The small molecule below binds the protein below.
Small molecule (SMILES): Nc1ncnc2c1ncn2[C@@H]1O[C@H](CO[P](=O)(O)O[P](=O)(O)NP(=O)(O)O)[C@@H](O)[C@H]1O

Binding-site contacts:
Ligand atom O3G contacts residue VAL23 of chain 1.A at 3.6 Å.
Ligand atom N3 contacts residue MET146 of chain 1.A at 3.2 Å (h-bond).
Ligand atom N1 contacts residue ALA40 of chain 1.A at 3.7 Å.
Ligand atom C5' contacts residue SER21 of chain 1.A at 3.5 Å.
Ligand atom O1G contacts residue VAL23 of chain 1.A at 2.0 Å.
Ligand atom N3B contacts residue GLY22 of chain 1.A at 3.3 Å.
Ligand atom N6 contacts residue ILE77 of chain 1.A at 3.1 Å.
Ligand atom O2G contacts residue ASP161 of chain 1.A at 2.9 Å (salt-bridge).
Ligand atom C3' contacts residue ILE160 of chain 1.A at 3.7 Å (hydrophobic).
Ligand atom O2B contacts residue GLY22 of chain 1.A at 3.3 Å.
Ligand atom C4' contacts residue GLY20 of chain 1.A at 3.7 Å.
Ligand atom O4' contacts residue GLY20 of chain 1.A at 3.4 Å.
Ligand atom O2' contacts residue LEU19 of chain 1.A at 3.5 Å (h-bond).
Ligand atom C4' contacts residue SER21 of chain 1.A at 3.5 Å.
Ligand atom N1 contacts residue VAL96 of chain 1.A at 3.1 Å (h-bond).
Ligand atom PG contacts residue VAL23 of chain 1.A at 3.3 Å.
Ligand atom O5' contacts residue VAL27 of chain 1.A at 3.6 Å.
Ligand atom N6 contacts residue GLU94 of chain 1.A at 2.7 Å (salt-bridge).
Ligand atom O2B contacts residue VAL23 of chain 1.A at 2.9 Å (h-bond).
Ligand atom O3' contacts residue GLU143 of chain 1.A at 3.6 Å.
Ligand atom C2' contacts residue ILE160 of chain 1.A at 3.7 Å (hydrophobic).
Ligand atom C6 contacts residue ALA40 of chain 1.A at 3.7 Å (hydrophobic).
Ligand atom O3A contacts residue LYS42 of chain 1.A at 3.3 Å (salt-bridge).
Ligand atom O4' contacts residue VAL27 of chain 1.A at 3.3 Å.
Ligand atom C2 contacts residue MET146 of chain 1.A at 3.6 Å (hydrophobic).
Ligand atom O1A contacts residue LYS42 of chain 1.A at 2.7 Å (salt-bridge).
Ligand atom O2G contacts residue ASP139 of chain 1.A at 3.5 Å (salt-bridge).
Ligand atom O2' contacts residue GLU100 of chain 1.A at 2.7 Å (salt-bridge).
Ligand atom C4 contacts residue MET146 of chain 1.A at 3.4 Å (hydrophobic).
Ligand atom C8 contacts residue ILE160 of chain 1.A at 3.7 Å (hydrophobic).
Ligand atom C6 contacts residue GLU94 of chain 1.A at 3.7 Å.
Ligand atom PA contacts residue LYS42 of chain 1.A at 3.6 Å.
Ligand atom O2A contacts residue ASP161 of chain 1.A at 3.0 Å.
Ligand atom O1A contacts residue ASP161 of chain 1.A at 3.6 Å.
Ligand atom C2 contacts residue VAL96 of chain 1.A at 3.2 Å (hydrophobic).
Ligand atom O3' contacts residue GLU100 of chain 1.A at 3.3 Å (salt-bridge).
Ligand atom O1B contacts residue LYS42 of chain 1.A at 3.6 Å (salt-bridge).
Ligand atom O1B contacts residue ASP161 of chain 1.A at 2.9 Å (salt-bridge).
Ligand atom O2B contacts residue ALA25 of chain 1.A at 3.5 Å.
Ligand atom N3B contacts residue VAL23 of chain 1.A at 3.5 Å (h-bond).

Sequence of chain 1.A:
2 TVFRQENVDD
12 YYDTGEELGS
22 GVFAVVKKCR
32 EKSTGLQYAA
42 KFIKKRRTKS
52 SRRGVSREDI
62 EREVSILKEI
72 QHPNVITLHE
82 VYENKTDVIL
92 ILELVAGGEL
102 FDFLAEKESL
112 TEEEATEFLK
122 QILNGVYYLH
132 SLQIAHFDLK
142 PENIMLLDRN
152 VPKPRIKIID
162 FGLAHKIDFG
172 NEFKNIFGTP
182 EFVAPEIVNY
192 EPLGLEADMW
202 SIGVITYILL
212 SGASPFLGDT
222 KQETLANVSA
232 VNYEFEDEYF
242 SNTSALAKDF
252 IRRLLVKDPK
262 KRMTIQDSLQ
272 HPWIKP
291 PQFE